A small-molecule ligand and the protein it binds are described below.
Small molecule (SMILES): CNC(=O)c1ccc2cc([C@]3(O)CCn4cncc43)ccc2c1

Sequence of chain 1.A:
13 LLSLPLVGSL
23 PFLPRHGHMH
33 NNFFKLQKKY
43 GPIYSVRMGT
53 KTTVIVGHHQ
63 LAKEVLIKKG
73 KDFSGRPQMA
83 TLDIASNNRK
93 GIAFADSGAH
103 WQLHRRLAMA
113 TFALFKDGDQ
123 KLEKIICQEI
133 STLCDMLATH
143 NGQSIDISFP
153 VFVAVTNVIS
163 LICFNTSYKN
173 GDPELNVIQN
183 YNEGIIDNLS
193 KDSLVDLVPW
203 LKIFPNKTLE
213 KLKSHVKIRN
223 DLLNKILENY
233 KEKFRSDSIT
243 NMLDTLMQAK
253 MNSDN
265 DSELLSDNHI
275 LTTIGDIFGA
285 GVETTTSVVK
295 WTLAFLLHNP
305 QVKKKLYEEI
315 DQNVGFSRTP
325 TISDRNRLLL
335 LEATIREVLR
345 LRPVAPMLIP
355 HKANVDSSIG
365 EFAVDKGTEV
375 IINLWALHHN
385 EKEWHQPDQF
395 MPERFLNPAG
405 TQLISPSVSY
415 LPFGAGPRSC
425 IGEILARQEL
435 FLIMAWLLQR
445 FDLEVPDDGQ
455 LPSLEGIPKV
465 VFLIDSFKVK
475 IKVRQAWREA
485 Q

Binding-site contacts:
Ligand atom C23 contacts residue GLY283 of chain 1.A at 3.8 Å.
Ligand atom C16 contacts residue HEM1 of chain 1.E at 3.6 Å.
Ligand atom N02 contacts residue ILE187 of chain 1.A at 4.0 Å.
Ligand atom C20 contacts residue VAL465 of chain 1.A at 4.1 Å (hydrophobic).
Ligand atom C22 contacts residue GLY283 of chain 1.A at 3.8 Å.
Ligand atom C18 contacts residue ALA284 of chain 1.A at 3.5 Å (hydrophobic).
Ligand atom C11 contacts residue ALA284 of chain 1.A at 4.1 Å (hydrophobic).
Ligand atom C01 contacts residue ARG221 of chain 1.A at 3.9 Å.
Ligand atom O04 contacts residue ASN184 of chain 1.A at 3.3 Å (h-bond).
Ligand atom C14 contacts residue VAL464 of chain 1.A at 4.2 Å (hydrophobic).
Ligand atom C10 contacts residue ALA284 of chain 1.A at 3.9 Å (hydrophobic).
Ligand atom C06 contacts residue GLY283 of chain 1.A at 4.0 Å.
Ligand atom O12 contacts residue HEM1 of chain 1.E at 4.1 Å.
Ligand atom O12 contacts residue ALA284 of chain 1.A at 3.8 Å.
Ligand atom C01 contacts residue ASN184 of chain 1.A at 3.1 Å.
Ligand atom N02 contacts residue ARG221 of chain 1.A at 4.0 Å.
Ligand atom C18 contacts residue HEM1 of chain 1.E at 2.9 Å.
Ligand atom C01 contacts residue ILE187 of chain 1.A at 3.5 Å (hydrophobic).
Ligand atom C08 contacts residue ALA284 of chain 1.A at 3.9 Å (hydrophobic).
Ligand atom C07 contacts residue ASP280 of chain 1.A at 4.2 Å.
Ligand atom C05 contacts residue GLY283 of chain 1.A at 3.8 Å.
Ligand atom N17 contacts residue THR288 of chain 1.A at 3.8 Å.
Ligand atom O12 contacts residue ALA95 of chain 1.A at 3.3 Å.
Ligand atom C19 contacts residue HEM1 of chain 1.E at 4.0 Å.
Ligand atom C09 contacts residue ALA284 of chain 1.A at 4.2 Å (hydrophobic).
Ligand atom N02 contacts residue ASN184 of chain 1.A at 3.8 Å.
Ligand atom C22 contacts residue ALA284 of chain 1.A at 4.0 Å (hydrophobic).
Ligand atom C19 contacts residue ALA284 of chain 1.A at 3.9 Å (hydrophobic).
Ligand atom C16 contacts residue THR288 of chain 1.A at 4.2 Å.
Ligand atom C21 contacts residue ALA284 of chain 1.A at 4.2 Å (hydrophobic).
Ligand atom C01 contacts residue TYR183 of chain 1.A at 3.2 Å (hydrophobic).
Ligand atom N17 contacts residue HEM1 of chain 1.E at 2.5 Å.
Ligand atom C21 contacts residue GLY283 of chain 1.A at 4.2 Å.
Ligand atom C20 contacts residue ALA284 of chain 1.A at 4.0 Å (hydrophobic).
Ligand atom C14 contacts residue ILE353 of chain 1.A at 4.0 Å (hydrophobic).
Ligand atom C08 contacts residue GLY283 of chain 1.A at 4.2 Å.
Ligand atom C13 contacts residue ILE353 of chain 1.A at 3.7 Å (hydrophobic).
Ligand atom C03 contacts residue ASN184 of chain 1.A at 3.8 Å.
Ligand atom C06 contacts residue GLY279 of chain 1.A at 4.2 Å.
Ligand atom C23 contacts residue GLU287 of chain 1.A at 4.2 Å.